Binding-site contacts:
Ligand atom C3 contacts residue ASN206 of chain 2.A at 3.8 Å.
Ligand atom C4 contacts residue ASN206 of chain 2.A at 4.1 Å.
Ligand atom O5 contacts residue ASN206 of chain 2.A at 2.2 Å (h-bond).
Ligand atom C1 contacts residue ASN206 of chain 2.A at 1.4 Å.
Ligand atom O7 contacts residue ASN206 of chain 2.A at 2.9 Å (h-bond).
Ligand atom N2 contacts residue ASN206 of chain 2.A at 3.2 Å (h-bond).
Ligand atom C7 contacts residue ASN206 of chain 2.A at 3.3 Å.
Ligand atom C5 contacts residue ASN206 of chain 2.A at 3.6 Å.
Ligand atom O7 contacts residue PRO205 of chain 2.A at 3.1 Å.
Ligand atom C2 contacts residue ASN206 of chain 2.A at 2.5 Å.
Ligand atom C7 contacts residue PRO205 of chain 2.A at 4.1 Å (hydrophobic).

Sequence of chain 2.A:
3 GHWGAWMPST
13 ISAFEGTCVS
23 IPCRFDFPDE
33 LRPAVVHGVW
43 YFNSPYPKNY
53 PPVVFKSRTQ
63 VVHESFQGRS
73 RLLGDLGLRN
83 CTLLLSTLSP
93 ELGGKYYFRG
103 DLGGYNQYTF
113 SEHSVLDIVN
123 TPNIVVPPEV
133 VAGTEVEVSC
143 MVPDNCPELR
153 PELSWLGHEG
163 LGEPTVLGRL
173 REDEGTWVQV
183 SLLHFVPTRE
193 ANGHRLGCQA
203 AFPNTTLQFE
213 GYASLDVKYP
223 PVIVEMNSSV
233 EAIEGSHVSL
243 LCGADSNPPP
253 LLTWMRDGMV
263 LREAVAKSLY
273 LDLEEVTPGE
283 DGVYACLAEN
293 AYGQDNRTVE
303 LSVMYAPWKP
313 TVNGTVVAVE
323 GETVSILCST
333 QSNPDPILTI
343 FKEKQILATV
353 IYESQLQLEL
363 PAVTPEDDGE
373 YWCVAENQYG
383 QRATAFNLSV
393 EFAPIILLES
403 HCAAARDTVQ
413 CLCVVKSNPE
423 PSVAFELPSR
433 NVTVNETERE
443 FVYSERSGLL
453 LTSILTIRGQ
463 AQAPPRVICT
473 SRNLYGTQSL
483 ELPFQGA

A protein and the small-molecule ligand that binds it are described below.
Small molecule (SMILES): CC(=O)N[C@@H]1[C@@H](O)[C@H](O)[C@@H](CO)O[C@H]1O